Sequence of chain 1.I:
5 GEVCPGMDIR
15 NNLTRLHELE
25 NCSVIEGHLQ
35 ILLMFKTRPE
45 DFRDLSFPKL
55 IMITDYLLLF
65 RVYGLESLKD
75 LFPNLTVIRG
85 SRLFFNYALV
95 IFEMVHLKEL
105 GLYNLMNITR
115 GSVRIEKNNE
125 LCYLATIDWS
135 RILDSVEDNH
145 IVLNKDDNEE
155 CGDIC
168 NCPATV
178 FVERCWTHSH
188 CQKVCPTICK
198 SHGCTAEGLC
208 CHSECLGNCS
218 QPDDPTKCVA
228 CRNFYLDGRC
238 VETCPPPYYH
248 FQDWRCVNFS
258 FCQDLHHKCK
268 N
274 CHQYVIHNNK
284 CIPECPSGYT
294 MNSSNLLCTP

This small molecule binds to this protein.
Small molecule (SMILES): CC(=O)N[C@H]1[C@H](O[C@H]2[C@H](O)[C@@H](NC(C)=O)CO[C@@H]2CO)O[C@H](CO)[C@@H](O)[C@@H]1O

Binding-site contacts:
Ligand atom C3 contacts residue THR18 of chain 1.I at 4.1 Å.
Ligand atom C7 contacts residue THR18 of chain 1.I at 4.3 Å.
Ligand atom O5 contacts residue THR18 of chain 1.I at 4.3 Å.
Ligand atom C1 contacts residue THR18 of chain 1.I at 3.5 Å.
Ligand atom C2 contacts residue ASN16 of chain 1.I at 2.4 Å.
Ligand atom O7 contacts residue ASN16 of chain 1.I at 3.0 Å (h-bond).
Ligand atom C7 contacts residue ASN16 of chain 1.I at 3.3 Å.
Ligand atom N2 contacts residue THR18 of chain 1.I at 3.4 Å (h-bond).
Ligand atom C5 contacts residue ASN16 of chain 1.I at 3.6 Å.
Ligand atom C3 contacts residue ASN16 of chain 1.I at 3.8 Å.
Ligand atom C4 contacts residue ASN16 of chain 1.I at 4.1 Å.
Ligand atom O5 contacts residue ASN16 of chain 1.I at 2.3 Å (h-bond).
Ligand atom C1 contacts residue ASN16 of chain 1.I at 1.4 Å.
Ligand atom C2 contacts residue THR18 of chain 1.I at 3.8 Å.
Ligand atom N2 contacts residue ASN16 of chain 1.I at 3.0 Å (h-bond).